Binding-site contacts:
Ligand atom C4 contacts residue ASN300 of chain 1.A at 4.3 Å.
Ligand atom C5 contacts residue ASN300 of chain 1.A at 3.6 Å.
Ligand atom C3 contacts residue ASN300 of chain 1.A at 3.8 Å.
Ligand atom C2 contacts residue ASN300 of chain 1.A at 2.5 Å.
Ligand atom O3 contacts residue ASN300 of chain 1.A at 4.2 Å.
Ligand atom O7 contacts residue GLU299 of chain 1.A at 4.2 Å.
Ligand atom C7 contacts residue ASN300 of chain 1.A at 4.0 Å.
Ligand atom C1 contacts residue ASN300 of chain 1.A at 1.4 Å.
Ligand atom N2 contacts residue ASN300 of chain 1.A at 3.3 Å (h-bond).
Ligand atom O5 contacts residue ASN300 of chain 1.A at 2.3 Å (h-bond).
Ligand atom O7 contacts residue ASN300 of chain 1.A at 3.8 Å.

Sequence of chain 1.A:
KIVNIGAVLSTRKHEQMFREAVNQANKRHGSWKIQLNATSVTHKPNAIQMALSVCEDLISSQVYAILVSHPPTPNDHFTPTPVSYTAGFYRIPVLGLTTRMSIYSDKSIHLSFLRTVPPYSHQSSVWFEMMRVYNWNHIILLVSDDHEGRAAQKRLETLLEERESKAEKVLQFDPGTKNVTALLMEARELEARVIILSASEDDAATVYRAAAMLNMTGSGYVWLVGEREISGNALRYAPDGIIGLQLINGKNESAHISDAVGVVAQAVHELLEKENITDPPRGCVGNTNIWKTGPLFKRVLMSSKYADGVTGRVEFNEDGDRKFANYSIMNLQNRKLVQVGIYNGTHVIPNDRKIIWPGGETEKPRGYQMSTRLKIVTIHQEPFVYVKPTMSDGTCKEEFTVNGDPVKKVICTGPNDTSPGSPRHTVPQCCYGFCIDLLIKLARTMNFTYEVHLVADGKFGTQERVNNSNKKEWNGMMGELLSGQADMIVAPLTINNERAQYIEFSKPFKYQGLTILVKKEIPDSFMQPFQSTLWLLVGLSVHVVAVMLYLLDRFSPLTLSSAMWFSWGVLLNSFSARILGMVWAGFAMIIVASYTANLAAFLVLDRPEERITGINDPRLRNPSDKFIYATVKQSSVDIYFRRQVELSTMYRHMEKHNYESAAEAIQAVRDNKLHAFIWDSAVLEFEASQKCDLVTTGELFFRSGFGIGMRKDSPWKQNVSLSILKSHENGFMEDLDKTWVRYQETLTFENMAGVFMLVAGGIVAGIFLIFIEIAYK

The protein below binds the small molecule below.
Small molecule (SMILES): CC(=O)N[C@@H]1[C@@H](O)[C@H](O)[C@@H](CO)O[C@H]1O